This small molecule binds to this protein.
Small molecule (SMILES): CC(=O)N[C@H]1[C@H](O[C@H]2[C@H](O)[C@@H](NC(C)=O)CO[C@@H]2CO)O[C@H](CO)[C@@H](O)[C@@H]1O

Binding-site contacts:
Ligand atom O5 contacts residue ASN359 of chain 1.A at 3.3 Å.
Ligand atom O7 contacts residue ASN370 of chain 1.A at 3.3 Å (h-bond).
Ligand atom O6 contacts residue GLU354 of chain 1.A at 4.5 Å.
Ligand atom O6 contacts residue ASN359 of chain 1.A at 4.1 Å.
Ligand atom C4 contacts residue ASN370 of chain 1.A at 4.2 Å.
Ligand atom C3 contacts residue ASN370 of chain 1.A at 3.8 Å.
Ligand atom C8 contacts residue ASN370 of chain 1.A at 4.5 Å.
Ligand atom C5 contacts residue ASN359 of chain 1.A at 4.3 Å.
Ligand atom O5 contacts residue ASN370 of chain 1.A at 2.4 Å (h-bond).
Ligand atom N2 contacts residue GLN352 of chain 1.A at 4.5 Å.
Ligand atom C1 contacts residue ASN359 of chain 1.A at 3.6 Å.
Ligand atom C2 contacts residue ASN370 of chain 1.A at 2.5 Å.
Ligand atom C5 contacts residue ASN370 of chain 1.A at 3.7 Å.
Ligand atom C2 contacts residue GLN352 of chain 1.A at 4.3 Å.
Ligand atom C6 contacts residue ASN359 of chain 1.A at 3.8 Å.
Ligand atom C2 contacts residue ASN359 of chain 1.A at 4.4 Å.
Ligand atom C7 contacts residue ASN370 of chain 1.A at 3.3 Å.
Ligand atom N2 contacts residue ASN370 of chain 1.A at 2.9 Å (h-bond).
Ligand atom C1 contacts residue ASN370 of chain 1.A at 1.4 Å.

Sequence of chain 1.A:
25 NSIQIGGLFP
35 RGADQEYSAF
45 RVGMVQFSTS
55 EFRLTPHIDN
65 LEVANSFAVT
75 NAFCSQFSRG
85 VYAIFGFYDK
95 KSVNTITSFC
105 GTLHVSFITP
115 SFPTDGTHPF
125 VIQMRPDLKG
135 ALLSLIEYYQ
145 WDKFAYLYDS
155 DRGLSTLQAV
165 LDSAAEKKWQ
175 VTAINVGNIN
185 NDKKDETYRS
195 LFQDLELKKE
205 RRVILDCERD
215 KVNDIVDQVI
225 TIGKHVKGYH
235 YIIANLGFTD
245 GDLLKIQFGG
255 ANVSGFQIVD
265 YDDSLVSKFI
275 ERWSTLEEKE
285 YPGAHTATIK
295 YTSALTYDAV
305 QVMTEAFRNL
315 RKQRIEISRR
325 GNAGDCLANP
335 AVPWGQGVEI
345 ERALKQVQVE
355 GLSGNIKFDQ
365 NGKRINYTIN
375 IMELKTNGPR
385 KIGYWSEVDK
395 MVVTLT